Sequence of chain 1.B:
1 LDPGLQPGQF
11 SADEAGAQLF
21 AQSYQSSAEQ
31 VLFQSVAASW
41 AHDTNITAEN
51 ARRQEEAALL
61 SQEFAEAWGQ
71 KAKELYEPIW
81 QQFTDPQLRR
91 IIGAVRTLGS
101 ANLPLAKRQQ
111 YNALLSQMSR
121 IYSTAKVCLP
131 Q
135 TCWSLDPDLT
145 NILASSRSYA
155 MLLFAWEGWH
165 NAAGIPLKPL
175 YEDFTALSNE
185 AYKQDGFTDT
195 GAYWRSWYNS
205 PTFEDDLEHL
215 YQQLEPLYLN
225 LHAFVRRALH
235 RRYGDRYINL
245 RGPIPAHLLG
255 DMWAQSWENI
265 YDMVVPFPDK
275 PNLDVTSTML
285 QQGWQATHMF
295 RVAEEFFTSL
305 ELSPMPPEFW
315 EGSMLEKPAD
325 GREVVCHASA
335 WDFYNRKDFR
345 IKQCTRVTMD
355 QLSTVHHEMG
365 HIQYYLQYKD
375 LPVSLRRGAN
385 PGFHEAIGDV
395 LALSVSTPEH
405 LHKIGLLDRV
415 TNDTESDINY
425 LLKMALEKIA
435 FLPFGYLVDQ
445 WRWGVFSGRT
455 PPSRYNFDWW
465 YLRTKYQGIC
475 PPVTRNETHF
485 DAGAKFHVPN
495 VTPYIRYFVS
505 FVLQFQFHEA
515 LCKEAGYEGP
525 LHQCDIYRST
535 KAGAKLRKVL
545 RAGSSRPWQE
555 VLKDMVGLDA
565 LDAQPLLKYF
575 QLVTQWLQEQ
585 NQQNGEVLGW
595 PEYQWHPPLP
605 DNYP

This small molecule binds to this protein.
Small molecule (SMILES): CC(=O)N[C@H]1[C@H](O[C@H]2[C@H](O)[C@@H](NC(C)=O)CO[C@@H]2CO)O[C@H](CO)[C@@H](O[C@H]2O[C@H](CO)[C@@H](O)[C@H](O)[C@@H]2O)[C@@H]1O

Binding-site contacts:
Ligand atom O7 contacts residue PRO524 of chain 1.B at 3.6 Å.
Ligand atom C8 contacts residue ASN416 of chain 1.B at 4.4 Å.
Ligand atom O4 contacts residue GLU522 of chain 1.B at 3.5 Å (salt-bridge).
Ligand atom O3 contacts residue GLU522 of chain 1.B at 4.2 Å.
Ligand atom C4 contacts residue ASN416 of chain 1.B at 4.2 Å.
Ligand atom C2 contacts residue GLU522 of chain 1.B at 4.0 Å.
Ligand atom C2 contacts residue ASN416 of chain 1.B at 2.4 Å.
Ligand atom C2 contacts residue PRO524 of chain 1.B at 4.3 Å (hydrophobic).
Ligand atom C1 contacts residue ASN416 of chain 1.B at 1.4 Å.
Ligand atom C7 contacts residue GLN527 of chain 1.B at 3.7 Å.
Ligand atom O5 contacts residue ASN416 of chain 1.B at 2.3 Å (h-bond).
Ligand atom C8 contacts residue GLN527 of chain 1.B at 3.9 Å.
Ligand atom C3 contacts residue ASN416 of chain 1.B at 3.7 Å.
Ligand atom O4 contacts residue GLU522 of chain 1.B at 4.4 Å.
Ligand atom C1 contacts residue PRO524 of chain 1.B at 4.2 Å (hydrophobic).
Ligand atom C3 contacts residue GLN527 of chain 1.B at 3.5 Å.
Ligand atom O5 contacts residue PRO524 of chain 1.B at 4.4 Å.
Ligand atom C4 contacts residue GLU522 of chain 1.B at 3.8 Å.
Ligand atom C8 contacts residue GLU403 of chain 1.B at 3.9 Å.
Ligand atom C3 contacts residue GLU522 of chain 1.B at 4.0 Å.
Ligand atom C3 contacts residue PRO524 of chain 1.B at 3.8 Å (hydrophobic).
Ligand atom O4 contacts residue PRO524 of chain 1.B at 3.4 Å.
Ligand atom C1 contacts residue GLN527 of chain 1.B at 3.6 Å.
Ligand atom O7 contacts residue ASN416 of chain 1.B at 3.0 Å (h-bond).
Ligand atom C4 contacts residue PRO524 of chain 1.B at 4.2 Å (hydrophobic).
Ligand atom O5 contacts residue GLY523 of chain 1.B at 4.2 Å.
Ligand atom N2 contacts residue GLN527 of chain 1.B at 2.8 Å (h-bond).
Ligand atom C4 contacts residue GLU522 of chain 1.B at 4.3 Å.
Ligand atom O2 contacts residue GLU522 of chain 1.B at 4.4 Å.
Ligand atom O5 contacts residue GLU522 of chain 1.B at 3.7 Å.
Ligand atom N2 contacts residue ASN416 of chain 1.B at 2.8 Å (h-bond).
Ligand atom O6 contacts residue GLY523 of chain 1.B at 3.6 Å (h-bond).
Ligand atom C2 contacts residue GLN527 of chain 1.B at 3.5 Å.
Ligand atom C5 contacts residue ASN416 of chain 1.B at 3.6 Å.
Ligand atom C1 contacts residue GLU522 of chain 1.B at 4.3 Å.
Ligand atom O3 contacts residue GLN527 of chain 1.B at 4.1 Å.
Ligand atom C5 contacts residue GLU522 of chain 1.B at 4.4 Å.
Ligand atom O6 contacts residue GLU522 of chain 1.B at 3.6 Å (salt-bridge).
Ligand atom C7 contacts residue ASN416 of chain 1.B at 3.1 Å.
Ligand atom O3 contacts residue PRO524 of chain 1.B at 3.9 Å.